Binding-site contacts:
Ligand atom C4 contacts residue TRP27 of chain 1.A at 3.3 Å (hydrophobic).
Ligand atom N7 contacts residue LYS25 of chain 1.A at 2.8 Å (salt-bridge).
Ligand atom C5 contacts residue TYR28 of chain 1.A at 3.4 Å (hydrophobic).
Ligand atom C6 contacts residue TRP72 of chain 1.A at 3.3 Å (hydrophobic).
Ligand atom N2 contacts residue GLU105 of chain 1.A at 2.7 Å (salt-bridge).
Ligand atom N7 contacts residue PHE47 of chain 1.A at 3.4 Å.
Ligand atom N2 contacts residue TYR36 of chain 1.A at 3.3 Å (h-bond).
Ligand atom N3 contacts residue ARG57 of chain 1.A at 3.4 Å (salt-bridge).
Ligand atom N1 contacts residue TYR36 of chain 1.A at 2.8 Å (h-bond).
Ligand atom N1 contacts residue ASP73 of chain 1.A at 2.7 Å (salt-bridge).
Ligand atom O6 contacts residue HIS109 of chain 1.A at 3.2 Å.
Ligand atom O6 contacts residue LYS97 of chain 1.A at 2.9 Å (salt-bridge).
Ligand atom O4 contacts residue TYR28 of chain 1.A at 2.9 Å (h-bond).
Ligand atom O6 contacts residue TRP72 of chain 1.A at 3.4 Å.
Ligand atom N2 contacts residue LYS25 of chain 1.A at 3.4 Å.
Ligand atom OP1 contacts residue SER55 of chain 1.A at 3.1 Å (h-bond).
Ligand atom N3 contacts residue ASP99 of chain 1.A at 2.9 Å (salt-bridge).
Ligand atom N7 contacts residue HIS109 of chain 1.A at 2.9 Å (h-bond).
Ligand atom O4' contacts residue TRP27 of chain 1.A at 3.4 Å.
Ligand atom C4 contacts residue TYR28 of chain 1.A at 3.2 Å (hydrophobic).
Ligand atom O4 contacts residue TRP27 of chain 1.A at 3.2 Å.
Ligand atom O4 contacts residue HIS100 of chain 1.A at 3.0 Å (h-bond).
Ligand atom N3 contacts residue TYR28 of chain 1.A at 2.8 Å (h-bond).
Ligand atom O3' contacts residue SER55 of chain 1.A at 3.3 Å (h-bond).
Ligand atom O2 contacts residue TYR28 of chain 1.A at 3.2 Å (h-bond).
Ligand atom O4 contacts residue ASP99 of chain 1.A at 3.4 Å.
Ligand atom N1 contacts residue GLU105 of chain 1.A at 2.8 Å (salt-bridge).
Ligand atom O6 contacts residue GLY110 of chain 1.A at 3.0 Å (h-bond).
Ligand atom C2' contacts residue PHE47 of chain 1.A at 3.4 Å (hydrophobic).
Ligand atom N1 contacts residue TRP72 of chain 1.A at 3.4 Å.
Ligand atom N6 contacts residue ASP99 of chain 1.A at 3.3 Å (salt-bridge).
Ligand atom O2 contacts residue ARG68 of chain 1.A at 3.0 Å (salt-bridge).
Ligand atom C2 contacts residue TYR28 of chain 1.A at 3.4 Å (hydrophobic).
Ligand atom OP1 contacts residue THR53 of chain 1.A at 2.7 Å (h-bond).
Ligand atom C6 contacts residue TYR28 of chain 1.A at 3.4 Å (hydrophobic).
Ligand atom OP2 contacts residue SER56 of chain 1.A at 2.7 Å (h-bond).
Ligand atom O6 contacts residue ARG57 of chain 1.A at 2.9 Å (salt-bridge).
Ligand atom OP2 contacts residue SER55 of chain 1.A at 3.1 Å (h-bond).
Ligand atom C6 contacts residue ARG57 of chain 1.A at 3.2 Å.
Ligand atom N2 contacts residue ASP73 of chain 1.A at 3.0 Å (salt-bridge).

A protein and the small-molecule ligand that binds it are described below.
Small molecule (SMILES): Cc1cn([C@H]2C[C@H](O[P](=O)(O)OC[C@H]3O[C@@H](n4cnc5c(N)ncnc54)C[C@@H]3O[P](=O)(O)OC[C@H]3O[C@@H](n4cnc5c(=O)nc(N)[nH]c54)C[C@@H]3O[P](=O)(O)OC[C@H]3O[C@@H](n4cnc5c(=O)nc(N)[nH]c54)C[C@@H]3O[P](=O)(O)OC[C@H]3O[C@@H](n4cnc5c(=O)nc(N)[nH]c54)C[C@@H]3O[P](=O)(O)OC[C@H]3O[C@@H](n4cc(C)c(=O)[nH]c4=O)C[C@@H]3O)[C@@H](CO[P](=O)(O)O[C@H]3C[C@H](n4cc(C)c(=O)[nH]c4=O)O[C@@H]3CO[P](=O)(O)O[C@H]3C[C@H](n4cnc5c(=O)nc(N)[nH]c54)O[C@@H]3CO[P](=O)(O)O[C@H]3C[C@H](n4cnc5c(=O)nc(N)[nH]c54)O[C@@H]3CO)O2)c(=O)[nH]c1=O

Sequence of chain 1.A:
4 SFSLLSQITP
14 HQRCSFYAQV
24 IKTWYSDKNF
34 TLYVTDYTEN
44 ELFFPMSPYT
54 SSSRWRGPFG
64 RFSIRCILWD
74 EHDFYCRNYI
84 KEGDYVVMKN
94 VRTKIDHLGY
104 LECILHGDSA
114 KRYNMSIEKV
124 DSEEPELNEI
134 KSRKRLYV